Binding-site contacts:
Ligand atom O17 contacts residue TYR56 of chain 1.D at 2.6 Å (h-bond).
Ligand atom C3 contacts residue LEU36 of chain 1.D at 3.6 Å (hydrophobic).
Ligand atom C30 contacts residue VAL76 of chain 1.D at 3.6 Å (hydrophobic).
Ligand atom C11 contacts residue THR75 of chain 1.D at 3.5 Å.
Ligand atom BR1 contacts residue TRP60 of chain 1.D at 3.7 Å.
Ligand atom C11 contacts residue TRP88 of chain 1.D at 3.7 Å (hydrophobic).
Ligand atom C9 contacts residue TYR56 of chain 1.D at 3.7 Å (hydrophobic).
Ligand atom C2 contacts residue TYR64 of chain 1.D at 3.5 Å (hydrophobic).
Ligand atom C4 contacts residue LEU36 of chain 1.D at 3.3 Å (hydrophobic).
Ligand atom O18 contacts residue TYR56 of chain 1.D at 3.6 Å.
Ligand atom C12 contacts residue THR75 of chain 1.D at 3.6 Å.
Ligand atom N16 contacts residue TYR56 of chain 1.D at 3.6 Å.
Ligand atom C27 contacts residue GLY126 of chain 1.D at 3.8 Å.
Ligand atom C6 contacts residue TYR64 of chain 1.D at 3.5 Å (hydrophobic).
Ligand atom C7 contacts residue ASP73 of chain 1.D at 3.4 Å.
Ligand atom C5 contacts residue TYR64 of chain 1.D at 3.5 Å (hydrophobic).
Ligand atom C3 contacts residue TYR64 of chain 1.D at 3.5 Å (hydrophobic).
Ligand atom C27 contacts residue LEU40 of chain 1.D at 3.8 Å (hydrophobic).
Ligand atom C13 contacts residue TRP88 of chain 1.D at 3.6 Å (hydrophobic).
Ligand atom O19 contacts residue TYR56 of chain 1.D at 3.6 Å.
Ligand atom O22 contacts residue LEU36 of chain 1.D at 3.2 Å.
Ligand atom N8 contacts residue ASP73 of chain 1.D at 2.9 Å (salt-bridge).
Ligand atom BR1 contacts residue TYR56 of chain 1.D at 3.8 Å.
Ligand atom C1 contacts residue TYR64 of chain 1.D at 3.5 Å (hydrophobic).
Ligand atom O18 contacts residue TRP60 of chain 1.D at 3.1 Å (h-bond).
Ligand atom C12 contacts residue TYR93 of chain 1.D at 3.8 Å (hydrophobic).
Ligand atom C4 contacts residue TYR64 of chain 1.D at 3.7 Å (hydrophobic).
Ligand atom C5 contacts residue LEU36 of chain 1.D at 3.7 Å (hydrophobic).
Ligand atom C9 contacts residue SER129 of chain 1.D at 3.8 Å.
Ligand atom BR1 contacts residue LEU36 of chain 1.D at 3.7 Å.
Ligand atom BR1 contacts residue TYR64 of chain 1.D at 3.5 Å.
Ligand atom O18 contacts residue LEU110 of chain 1.D at 2.9 Å.
Ligand atom O17 contacts residue SER129 of chain 1.D at 3.2 Å (h-bond).
Ligand atom N8 contacts residue THR75 of chain 1.D at 3.7 Å.
Ligand atom O19 contacts residue TRP60 of chain 1.D at 3.1 Å (h-bond).
Ligand atom O20 contacts residue TYR64 of chain 1.D at 3.7 Å.
Ligand atom C13 contacts residue TYR93 of chain 1.D at 3.3 Å (hydrophobic).
Ligand atom C12 contacts residue TRP88 of chain 1.D at 3.3 Å (hydrophobic).
Ligand atom N16 contacts residue TRP60 of chain 1.D at 3.5 Å (h-bond).
Ligand atom O22 contacts residue GLY38 of chain 1.D at 3.8 Å.

A protein and the small-molecule ligand that binds it are described below.
Small molecule (SMILES): O=C(Oc1c(Br)cc(Br)cc1CNC(=O)c1ccccc1[N+](=O)[O-])c1ccccc1

Sequence of chain 1.D:
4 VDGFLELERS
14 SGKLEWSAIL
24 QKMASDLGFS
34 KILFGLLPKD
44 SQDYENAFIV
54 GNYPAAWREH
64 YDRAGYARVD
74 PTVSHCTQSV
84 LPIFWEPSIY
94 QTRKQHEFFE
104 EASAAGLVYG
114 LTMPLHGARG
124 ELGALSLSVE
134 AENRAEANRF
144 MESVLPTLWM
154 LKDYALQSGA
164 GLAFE